The small molecule below binds the protein below.
Small molecule (SMILES): N[C@@H](CS)C(=O)O

Sequence of chain 34.C:
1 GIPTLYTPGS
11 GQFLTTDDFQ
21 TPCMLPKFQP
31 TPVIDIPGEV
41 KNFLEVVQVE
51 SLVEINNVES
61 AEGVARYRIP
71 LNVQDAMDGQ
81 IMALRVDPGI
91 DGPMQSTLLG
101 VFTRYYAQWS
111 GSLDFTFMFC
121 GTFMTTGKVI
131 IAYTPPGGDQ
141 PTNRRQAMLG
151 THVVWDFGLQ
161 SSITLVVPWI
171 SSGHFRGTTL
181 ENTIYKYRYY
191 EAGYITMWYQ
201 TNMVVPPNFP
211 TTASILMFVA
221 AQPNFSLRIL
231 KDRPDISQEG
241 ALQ

Binding-site contacts:
Ligand atom SG contacts residue ILE236 of chain 34.C at 4.3 Å.
Ligand atom CB contacts residue GLY1 of chain 34.P at 3.7 Å.
Ligand atom O contacts residue MET247 of chain 34.A at 3.8 Å.
Ligand atom N contacts residue MET247 of chain 34.A at 3.8 Å.
Ligand atom SG contacts residue GLY1 of chain 34.P at 4.4 Å.
Ligand atom N contacts residue THR248 of chain 34.A at 4.1 Å.
Ligand atom N contacts residue GLY1 of chain 34.P at 2.9 Å (h-bond).
Ligand atom C contacts residue GLY1 of chain 34.P at 1.3 Å.
Ligand atom O contacts residue ASP235 of chain 34.C at 3.4 Å.
Ligand atom SG contacts residue THR248 of chain 34.A at 3.2 Å (h-bond).
Ligand atom O contacts residue GLY1 of chain 34.P at 2.2 Å (h-bond).
Ligand atom CB contacts residue THR248 of chain 34.A at 4.5 Å.
Ligand atom N contacts residue PRO249 of chain 34.A at 3.5 Å.
Ligand atom C contacts residue ASP235 of chain 34.C at 4.3 Å.
Ligand atom SG contacts residue PRO249 of chain 34.A at 3.6 Å.
Ligand atom SG contacts residue MET247 of chain 34.A at 3.4 Å.
Ligand atom O contacts residue ARG233 of chain 34.C at 4.1 Å.
Ligand atom SG contacts residue ASP235 of chain 34.C at 3.7 Å.
Ligand atom CA contacts residue MET247 of chain 34.A at 4.2 Å (hydrophobic).
Ligand atom CB contacts residue PRO249 of chain 34.A at 4.3 Å (hydrophobic).
Ligand atom C contacts residue MET247 of chain 34.A at 3.7 Å (hydrophobic).
Ligand atom CA contacts residue ASP235 of chain 34.C at 4.0 Å.
Ligand atom CB contacts residue ASP235 of chain 34.C at 2.8 Å.
Ligand atom CA contacts residue GLY1 of chain 34.P at 2.4 Å.

Sequence of chain 34.A:
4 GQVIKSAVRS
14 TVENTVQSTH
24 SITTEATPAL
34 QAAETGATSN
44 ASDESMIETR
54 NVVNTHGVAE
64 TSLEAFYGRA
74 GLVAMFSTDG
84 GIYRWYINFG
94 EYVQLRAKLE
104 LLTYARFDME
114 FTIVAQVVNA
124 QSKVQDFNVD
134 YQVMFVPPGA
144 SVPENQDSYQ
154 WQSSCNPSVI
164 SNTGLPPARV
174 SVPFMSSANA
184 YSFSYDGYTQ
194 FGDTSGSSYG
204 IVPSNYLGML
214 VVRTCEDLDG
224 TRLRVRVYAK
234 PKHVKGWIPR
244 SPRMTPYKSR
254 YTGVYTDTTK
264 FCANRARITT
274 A